Binding-site contacts:
Ligand atom S1 contacts residue PHE63 of chain 1.A at 4.0 Å.
Ligand atom C11 contacts residue TYR107 of chain 1.A at 3.9 Å (hydrophobic).
Ligand atom C12 contacts residue TYR107 of chain 1.A at 3.6 Å (hydrophobic).
Ligand atom C5 contacts residue TRP84 of chain 1.A at 3.7 Å (hydrophobic).
Ligand atom O4 contacts residue PHE124 of chain 1.A at 3.4 Å.
Ligand atom C4 contacts residue TYR107 of chain 1.A at 3.4 Å (hydrophobic).
Ligand atom O4 contacts residue TYR107 of chain 1.A at 3.5 Å (h-bond).
Ligand atom N2 contacts residue TYR107 of chain 1.A at 3.2 Å (h-bond).
Ligand atom C10 contacts residue ASP64 of chain 1.A at 3.9 Å.
Ligand atom O1 contacts residue PHE63 of chain 1.A at 3.4 Å.
Ligand atom C1 contacts residue ASP64 of chain 1.A at 4.0 Å.
Ligand atom C14 contacts residue TYR107 of chain 1.A at 3.6 Å (hydrophobic).
Ligand atom N3 contacts residue TYR107 of chain 1.A at 2.7 Å (h-bond).
Ligand atom O3 contacts residue VAL80 of chain 1.A at 3.5 Å.
Ligand atom CL2 contacts residue ILE116 of chain 1.A at 3.9 Å.
Ligand atom C10 contacts residue GOL1 of chain 1.C at 3.6 Å.
Ligand atom C10 contacts residue PHE75 of chain 1.A at 4.0 Å (hydrophobic).
Ligand atom C5 contacts residue ILE81 of chain 1.A at 3.9 Å (hydrophobic).
Ligand atom O3 contacts residue TYR107 of chain 1.A at 3.3 Å (h-bond).
Ligand atom CL1 contacts residue ASP64 of chain 1.A at 3.7 Å.
Ligand atom C6 contacts residue TRP84 of chain 1.A at 3.7 Å (hydrophobic).
Ligand atom O2 contacts residue PHE75 of chain 1.A at 3.7 Å.
Ligand atom C3 contacts residue TYR107 of chain 1.A at 4.0 Å (hydrophobic).
Ligand atom C15 contacts residue TYR107 of chain 1.A at 3.5 Å (hydrophobic).
Ligand atom C8 contacts residue TYR53 of chain 1.A at 3.7 Å (hydrophobic).
Ligand atom C6 contacts residue VAL80 of chain 1.A at 3.9 Å (hydrophobic).
Ligand atom C7 contacts residue PHE75 of chain 1.A at 3.6 Å (hydrophobic).
Ligand atom C19 contacts residue TYR107 of chain 1.A at 3.0 Å (hydrophobic).
Ligand atom O3 contacts residue ILE81 of chain 1.A at 3.0 Å (h-bond).
Ligand atom O1 contacts residue ASP64 of chain 1.A at 3.8 Å.
Ligand atom C9 contacts residue PHE75 of chain 1.A at 3.9 Å (hydrophobic).
Ligand atom C7 contacts residue TYR53 of chain 1.A at 3.6 Å (hydrophobic).
Ligand atom C20 contacts residue TYR107 of chain 1.A at 3.2 Å (hydrophobic).
Ligand atom C2 contacts residue ASP64 of chain 1.A at 3.3 Å.
Ligand atom N1 contacts residue TYR107 of chain 1.A at 3.9 Å.
Ligand atom C10 contacts residue TYR53 of chain 1.A at 3.5 Å (hydrophobic).
Ligand atom S1 contacts residue PHE124 of chain 1.A at 3.9 Å.
Ligand atom CL2 contacts residue ARG110 of chain 1.A at 3.3 Å.
Ligand atom O1 contacts residue PHE124 of chain 1.A at 3.2 Å.
Ligand atom O2 contacts residue GOL1 of chain 1.C at 2.8 Å (h-bond).

The protein below binds the small molecule below.
Small molecule (SMILES): C[C@@H](c1ccccn1)N1C[C@H](CO)[C@H]2CCC[C@@H](C1=O)N2S(=O)(=O)c1cc(Cl)cc(Cl)c1

Sequence of chain 1.A:
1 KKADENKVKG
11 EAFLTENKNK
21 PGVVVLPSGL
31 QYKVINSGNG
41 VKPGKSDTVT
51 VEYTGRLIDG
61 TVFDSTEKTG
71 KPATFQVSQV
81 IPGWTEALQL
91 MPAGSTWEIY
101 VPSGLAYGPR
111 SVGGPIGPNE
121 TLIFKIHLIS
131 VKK